Sequence of chain 1.B:
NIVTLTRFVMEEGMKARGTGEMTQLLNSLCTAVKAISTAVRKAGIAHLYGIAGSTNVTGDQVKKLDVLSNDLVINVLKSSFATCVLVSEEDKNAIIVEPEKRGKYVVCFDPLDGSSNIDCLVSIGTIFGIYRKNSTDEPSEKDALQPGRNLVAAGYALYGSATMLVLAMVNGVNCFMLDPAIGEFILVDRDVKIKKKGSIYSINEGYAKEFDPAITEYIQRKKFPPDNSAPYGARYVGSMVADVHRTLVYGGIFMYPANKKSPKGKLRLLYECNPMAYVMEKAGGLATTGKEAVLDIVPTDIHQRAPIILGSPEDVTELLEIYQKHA

This protein binds this small molecule.
Small molecule (SMILES): O=P(O)(O)OC[C@H]1O[C@](O)(CO)[C@@H](O)[C@@H]1O

Sequence of chain 1.A:
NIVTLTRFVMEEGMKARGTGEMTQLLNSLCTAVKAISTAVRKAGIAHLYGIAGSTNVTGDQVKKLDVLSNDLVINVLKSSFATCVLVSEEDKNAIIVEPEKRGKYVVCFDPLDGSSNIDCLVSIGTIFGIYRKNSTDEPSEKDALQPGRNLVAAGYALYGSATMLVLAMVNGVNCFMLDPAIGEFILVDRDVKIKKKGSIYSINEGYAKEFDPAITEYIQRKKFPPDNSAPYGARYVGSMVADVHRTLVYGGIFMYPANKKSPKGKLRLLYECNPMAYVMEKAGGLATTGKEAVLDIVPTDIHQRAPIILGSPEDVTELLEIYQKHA

Binding-site contacts:
Ligand atom O1 contacts residue MG1 of chain 1.I at 2.9 Å.
Ligand atom C2 contacts residue PO41 of chain 1.L at 3.6 Å.
Ligand atom O2 contacts residue PO41 of chain 1.L at 2.6 Å (h-bond).
Ligand atom P contacts residue TYR264 of chain 1.B at 3.6 Å.
Ligand atom O6 contacts residue LYS274 of chain 1.B at 3.0 Å (salt-bridge).
Ligand atom C1 contacts residue ASP121 of chain 1.B at 3.8 Å.
Ligand atom O2P contacts residue ASN212 of chain 1.B at 3.9 Å.
Ligand atom O3P contacts residue ASN212 of chain 1.B at 2.6 Å (h-bond).
Ligand atom O3 contacts residue GLY122 of chain 1.B at 3.7 Å.
Ligand atom O1 contacts residue PO41 of chain 1.L at 2.7 Å (h-bond).
Ligand atom O1 contacts residue GLU280 of chain 1.B at 2.6 Å (salt-bridge).
Ligand atom C1 contacts residue PO41 of chain 1.L at 3.0 Å.
Ligand atom O4 contacts residue MET248 of chain 1.B at 3.4 Å (h-bond).
Ligand atom O3P contacts residue TYR244 of chain 1.B at 3.0 Å (h-bond).
Ligand atom O1P contacts residue ASN212 of chain 1.B at 3.9 Å.
Ligand atom O2P contacts residue LYS274 of chain 1.B at 3.9 Å.
Ligand atom O3P contacts residue ARG243 of chain 1.A at 3.3 Å (salt-bridge).
Ligand atom O2 contacts residue GLY122 of chain 1.B at 3.5 Å.
Ligand atom O5 contacts residue LYS274 of chain 1.B at 2.9 Å (salt-bridge).
Ligand atom O3 contacts residue SER247 of chain 1.B at 3.7 Å.
Ligand atom O2P contacts residue TYR264 of chain 1.B at 2.4 Å (h-bond).
Ligand atom C1 contacts residue GLU280 of chain 1.B at 3.6 Å.
Ligand atom P contacts residue TYR215 of chain 1.B at 3.9 Å.
Ligand atom O2 contacts residue SER123 of chain 1.B at 3.9 Å.
Ligand atom C5 contacts residue LYS274 of chain 1.B at 3.7 Å.
Ligand atom C6 contacts residue TYR244 of chain 1.B at 3.9 Å (hydrophobic).
Ligand atom C3 contacts residue ASP121 of chain 1.B at 3.8 Å.
Ligand atom O3 contacts residue MET248 of chain 1.B at 2.9 Å (h-bond).
Ligand atom C1 contacts residue LYS274 of chain 1.B at 3.8 Å.
Ligand atom C4 contacts residue MET248 of chain 1.B at 3.7 Å (hydrophobic).
Ligand atom O1 contacts residue ASP121 of chain 1.B at 2.5 Å (salt-bridge).
Ligand atom P contacts residue ASN212 of chain 1.B at 3.6 Å.
Ligand atom O1P contacts residue ARG243 of chain 1.A at 2.9 Å (salt-bridge).
Ligand atom O6 contacts residue TYR264 of chain 1.B at 3.4 Å.
Ligand atom O2P contacts residue TYR215 of chain 1.B at 2.6 Å (h-bond).
Ligand atom C3 contacts residue MET248 of chain 1.B at 3.7 Å (hydrophobic).
Ligand atom C6 contacts residue LYS274 of chain 1.B at 3.8 Å.
Ligand atom C6 contacts residue GLY246 of chain 1.B at 3.6 Å.
Ligand atom O3 contacts residue ASP121 of chain 1.B at 2.8 Å (salt-bridge).
Ligand atom C4 contacts residue GLY246 of chain 1.B at 3.4 Å.